Binding-site contacts:
Ligand atom N contacts residue THR96 of chain 1.A at 2.9 Å (h-bond).
Ligand atom CD contacts residue PHE76 of chain 1.A at 3.8 Å (hydrophobic).
Ligand atom OXT contacts residue THR144 of chain 1.A at 3.3 Å.
Ligand atom NE2 contacts residue LYS141 of chain 1.A at 3.8 Å.
Ligand atom C contacts residue ARG101 of chain 1.A at 3.5 Å.
Ligand atom NE2 contacts residue PHE76 of chain 1.A at 3.5 Å.
Ligand atom C contacts residue THR96 of chain 1.A at 3.7 Å.
Ligand atom N contacts residue TYR211 of chain 1.A at 3.7 Å.
Ligand atom CB contacts residue GLY94 of chain 1.A at 4.0 Å.
Ligand atom CA contacts residue THR96 of chain 1.A at 3.7 Å.
Ligand atom O contacts residue PHE76 of chain 1.A at 3.8 Å.
Ligand atom CD contacts residue ALA93 of chain 1.A at 3.8 Å (hydrophobic).
Ligand atom CD contacts residue PHE38 of chain 1.A at 3.4 Å (hydrophobic).
Ligand atom O contacts residue MET95 of chain 1.A at 3.5 Å.
Ligand atom N contacts residue GLY94 of chain 1.A at 2.8 Å (h-bond).
Ligand atom CD contacts residue ASP35 of chain 1.A at 3.8 Å.
Ligand atom OE1 contacts residue THR144 of chain 1.A at 3.7 Å.
Ligand atom OE1 contacts residue ASP35 of chain 1.A at 3.8 Å.
Ligand atom NE2 contacts residue ALA93 of chain 1.A at 3.0 Å (h-bond).
Ligand atom CG contacts residue ALA93 of chain 1.A at 3.6 Å (hydrophobic).
Ligand atom O contacts residue GLY94 of chain 1.A at 3.7 Å.
Ligand atom CA contacts residue ASP185 of chain 1.A at 3.5 Å.
Ligand atom CA contacts residue GLY94 of chain 1.A at 3.8 Å.
Ligand atom OE1 contacts residue PHE38 of chain 1.A at 3.5 Å.
Ligand atom O contacts residue THR96 of chain 1.A at 2.9 Å (h-bond).
Ligand atom O contacts residue GLU145 of chain 1.A at 4.0 Å.
Ligand atom CG contacts residue PHE38 of chain 1.A at 3.9 Å (hydrophobic).
Ligand atom OE1 contacts residue LYS141 of chain 1.A at 2.9 Å (salt-bridge).
Ligand atom CB contacts residue ASP185 of chain 1.A at 3.6 Å.
Ligand atom CG contacts residue PHE76 of chain 1.A at 3.8 Å (hydrophobic).
Ligand atom C contacts residue GLU145 of chain 1.A at 3.6 Å.
Ligand atom NE2 contacts residue PHE38 of chain 1.A at 3.5 Å.
Ligand atom OXT contacts residue GLU145 of chain 1.A at 2.9 Å (salt-bridge).
Ligand atom CD contacts residue LYS141 of chain 1.A at 3.7 Å.
Ligand atom O contacts residue ARG101 of chain 1.A at 2.7 Å (salt-bridge).
Ligand atom OXT contacts residue PHE76 of chain 1.A at 3.9 Å.
Ligand atom N contacts residue ASP185 of chain 1.A at 2.7 Å (salt-bridge).
Ligand atom NE2 contacts residue ASP35 of chain 1.A at 3.0 Å (salt-bridge).
Ligand atom CG contacts residue GLY94 of chain 1.A at 3.4 Å.
Ligand atom OXT contacts residue ARG101 of chain 1.A at 2.9 Å (salt-bridge).

Sequence of chain 1.A:
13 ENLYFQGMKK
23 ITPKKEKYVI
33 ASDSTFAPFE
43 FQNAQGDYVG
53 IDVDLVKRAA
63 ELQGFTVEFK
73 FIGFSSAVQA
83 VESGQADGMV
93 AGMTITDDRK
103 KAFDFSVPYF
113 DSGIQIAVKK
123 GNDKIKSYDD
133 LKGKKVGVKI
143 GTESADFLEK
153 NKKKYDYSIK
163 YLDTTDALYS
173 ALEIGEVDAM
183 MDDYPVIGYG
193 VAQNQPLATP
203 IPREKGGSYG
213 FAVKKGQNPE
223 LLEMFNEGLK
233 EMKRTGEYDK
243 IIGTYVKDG

The protein below binds the small molecule below.
Small molecule (SMILES): NC(=O)CC[C@H](N)C(=O)O